Sequence of chain 1.E:
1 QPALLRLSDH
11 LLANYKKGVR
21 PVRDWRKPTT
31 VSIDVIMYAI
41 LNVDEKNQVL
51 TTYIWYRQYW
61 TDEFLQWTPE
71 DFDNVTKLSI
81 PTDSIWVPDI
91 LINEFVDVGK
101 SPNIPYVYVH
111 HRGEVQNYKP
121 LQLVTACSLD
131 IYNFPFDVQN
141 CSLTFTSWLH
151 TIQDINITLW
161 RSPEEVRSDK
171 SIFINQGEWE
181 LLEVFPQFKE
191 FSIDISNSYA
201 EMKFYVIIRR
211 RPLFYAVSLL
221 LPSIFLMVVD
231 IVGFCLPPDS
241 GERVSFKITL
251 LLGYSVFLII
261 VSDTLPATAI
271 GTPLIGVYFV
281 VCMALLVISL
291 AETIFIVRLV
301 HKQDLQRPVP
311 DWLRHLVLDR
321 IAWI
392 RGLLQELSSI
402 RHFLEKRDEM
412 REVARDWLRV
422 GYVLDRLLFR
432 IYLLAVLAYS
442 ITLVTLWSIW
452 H

Binding-site contacts:
Ligand atom O7 contacts residue ARG26 of chain 1.E at 4.4 Å.
Ligand atom C4 contacts residue ASN74 of chain 1.D at 4.2 Å.
Ligand atom C5 contacts residue ASN74 of chain 1.D at 3.7 Å.
Ligand atom O7 contacts residue ASN74 of chain 1.D at 3.7 Å.
Ligand atom O5 contacts residue ASN74 of chain 1.D at 2.4 Å (h-bond).
Ligand atom N2 contacts residue ASN74 of chain 1.D at 2.9 Å (h-bond).
Ligand atom C3 contacts residue ASN74 of chain 1.D at 3.8 Å.
Ligand atom C2 contacts residue ASN74 of chain 1.D at 2.5 Å.
Ligand atom C7 contacts residue ASN74 of chain 1.D at 3.5 Å.
Ligand atom C8 contacts residue ASP73 of chain 1.D at 3.5 Å.
Ligand atom O6 contacts residue ASN74 of chain 1.D at 4.5 Å.
Ligand atom C1 contacts residue ASN74 of chain 1.D at 1.4 Å.

Sequence of chain 1.D:
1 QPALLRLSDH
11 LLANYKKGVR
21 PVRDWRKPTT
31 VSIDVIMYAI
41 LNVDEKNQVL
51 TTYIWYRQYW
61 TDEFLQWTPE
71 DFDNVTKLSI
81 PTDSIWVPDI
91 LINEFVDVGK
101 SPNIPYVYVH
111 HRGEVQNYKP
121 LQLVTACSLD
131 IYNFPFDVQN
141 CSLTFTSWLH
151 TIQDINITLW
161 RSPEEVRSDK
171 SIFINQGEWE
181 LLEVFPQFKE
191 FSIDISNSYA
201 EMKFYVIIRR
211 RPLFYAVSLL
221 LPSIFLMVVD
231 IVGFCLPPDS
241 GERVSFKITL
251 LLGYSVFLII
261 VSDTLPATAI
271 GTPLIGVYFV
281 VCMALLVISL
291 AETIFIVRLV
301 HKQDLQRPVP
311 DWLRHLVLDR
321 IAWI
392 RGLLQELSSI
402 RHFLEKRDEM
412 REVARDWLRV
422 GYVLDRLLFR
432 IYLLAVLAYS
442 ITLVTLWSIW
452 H

A protein and the small-molecule ligand that binds it are described below.
Small molecule (SMILES): CC(=O)N[C@@H]1[C@@H](O)[C@H](O)[C@@H](CO)O[C@H]1O